Sequence of chain 1.A:
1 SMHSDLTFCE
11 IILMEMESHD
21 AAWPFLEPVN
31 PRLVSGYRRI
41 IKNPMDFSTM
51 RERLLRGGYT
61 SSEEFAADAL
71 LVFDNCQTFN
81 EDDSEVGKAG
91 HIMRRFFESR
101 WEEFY

Binding-site contacts:
Ligand atom CAL contacts residue VAL29 of chain 1.A at 4.1 Å (hydrophobic).
Ligand atom CAL contacts residue ASN80 of chain 1.A at 4.1 Å.
Ligand atom CAC contacts residue PRO28 of chain 1.A at 4.0 Å (hydrophobic).
Ligand atom OAD contacts residue VAL86 of chain 1.A at 4.0 Å.
Ligand atom CAC contacts residue GLU27 of chain 1.A at 3.5 Å.
Ligand atom CAB contacts residue PRO24 of chain 1.A at 3.7 Å (hydrophobic).
Ligand atom OAD contacts residue PHE79 of chain 1.A at 4.1 Å.
Ligand atom CAB contacts residue PHE25 of chain 1.A at 3.6 Å (hydrophobic).
Ligand atom OAD contacts residue ASN80 of chain 1.A at 2.8 Å (h-bond).
Ligand atom CAH contacts residue TRP23 of chain 1.A at 4.2 Å (hydrophobic).
Ligand atom CAP contacts residue VAL34 of chain 1.A at 3.6 Å (hydrophobic).
Ligand atom CAI contacts residue TRP23 of chain 1.A at 3.9 Å (hydrophobic).
Ligand atom CAS contacts residue VAL34 of chain 1.A at 3.7 Å (hydrophobic).
Ligand atom CAV contacts residue PRO24 of chain 1.A at 4.1 Å (hydrophobic).
Ligand atom CAR contacts residue ASN80 of chain 1.A at 3.6 Å.
Ligand atom OAF contacts residue VAL29 of chain 1.A at 3.6 Å.
Ligand atom NAY contacts residue VAL29 of chain 1.A at 3.9 Å.
Ligand atom CAB contacts residue VAL86 of chain 1.A at 3.9 Å (hydrophobic).
Ligand atom CAU contacts residue PRO24 of chain 1.A at 4.2 Å (hydrophobic).
Ligand atom OAQ contacts residue VAL34 of chain 1.A at 3.4 Å.
Ligand atom CAK contacts residue VAL34 of chain 1.A at 3.9 Å (hydrophobic).
Ligand atom CAB contacts residue ASN80 of chain 1.A at 4.1 Å.
Ligand atom CAK contacts residue PHE79 of chain 1.A at 3.8 Å (hydrophobic).
Ligand atom OAE contacts residue PRO28 of chain 1.A at 3.6 Å.
Ligand atom CAA contacts residue LEU33 of chain 1.A at 4.2 Å (hydrophobic).
Ligand atom OAE contacts residue VAL29 of chain 1.A at 3.8 Å.
Ligand atom CAM contacts residue PRO24 of chain 1.A at 3.2 Å (hydrophobic).
Ligand atom OAE contacts residue GLU27 of chain 1.A at 3.7 Å.
Ligand atom CAU contacts residue VAL29 of chain 1.A at 3.7 Å (hydrophobic).
Ligand atom CAM contacts residue VAL29 of chain 1.A at 4.2 Å (hydrophobic).
Ligand atom OAD contacts residue VAL29 of chain 1.A at 4.1 Å.
Ligand atom CAU contacts residue VAL86 of chain 1.A at 4.0 Å (hydrophobic).
Ligand atom CAR contacts residue VAL86 of chain 1.A at 3.7 Å (hydrophobic).
Ligand atom CAG contacts residue TRP23 of chain 1.A at 3.7 Å (hydrophobic).
Ligand atom CAL contacts residue PHE79 of chain 1.A at 3.9 Å (hydrophobic).
Ligand atom CAO contacts residue VAL34 of chain 1.A at 3.8 Å (hydrophobic).
Ligand atom CAI contacts residue PRO24 of chain 1.A at 4.0 Å (hydrophobic).
Ligand atom OAE contacts residue PRO24 of chain 1.A at 3.8 Å.
Ligand atom CAR contacts residue VAL29 of chain 1.A at 3.8 Å (hydrophobic).
Ligand atom CAM contacts residue VAL86 of chain 1.A at 4.2 Å (hydrophobic).

A protein and the small-molecule ligand that binds it are described below.
Small molecule (SMILES): CCCOc1ccn2c(C(C)=O)cc(-c3ccccc3S(C)(=O)=O)c2c1